Binding-site contacts:
Ligand atom C3 contacts residue ASN99 of chain 1.B at 3.9 Å.
Ligand atom C1 contacts residue ASN99 of chain 1.B at 1.5 Å.
Ligand atom N2 contacts residue ASN99 of chain 1.B at 2.9 Å (h-bond).
Ligand atom C7 contacts residue ASN99 of chain 1.B at 3.2 Å.
Ligand atom C8 contacts residue SER101 of chain 1.B at 3.7 Å.
Ligand atom O7 contacts residue ASN99 of chain 1.B at 3.1 Å (h-bond).
Ligand atom C2 contacts residue ASN99 of chain 1.B at 2.5 Å.
Ligand atom O7 contacts residue SER101 of chain 1.B at 4.2 Å.
Ligand atom C7 contacts residue SER101 of chain 1.B at 4.4 Å.
Ligand atom C4 contacts residue ASN99 of chain 1.B at 4.3 Å.
Ligand atom C5 contacts residue ASN99 of chain 1.B at 3.8 Å.
Ligand atom C8 contacts residue ASN99 of chain 1.B at 4.3 Å.
Ligand atom O5 contacts residue ASN99 of chain 1.B at 2.5 Å (h-bond).

Sequence of chain 1.B:
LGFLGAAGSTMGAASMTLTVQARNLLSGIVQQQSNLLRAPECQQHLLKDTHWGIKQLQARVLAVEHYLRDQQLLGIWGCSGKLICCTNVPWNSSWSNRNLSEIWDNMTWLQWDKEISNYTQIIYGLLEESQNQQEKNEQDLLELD

The small molecule below binds the protein below.
Small molecule (SMILES): CC(=O)N[C@@H]1[C@@H](O)[C@H](O)[C@@H](CO)O[C@H]1O